A protein and the small-molecule ligand that binds it are described below.
Small molecule (SMILES): CCCCCC(=O)OC[C@H](COP(=O)(O)O)OC(=O)CCCCC

Sequence of chain 1.B:
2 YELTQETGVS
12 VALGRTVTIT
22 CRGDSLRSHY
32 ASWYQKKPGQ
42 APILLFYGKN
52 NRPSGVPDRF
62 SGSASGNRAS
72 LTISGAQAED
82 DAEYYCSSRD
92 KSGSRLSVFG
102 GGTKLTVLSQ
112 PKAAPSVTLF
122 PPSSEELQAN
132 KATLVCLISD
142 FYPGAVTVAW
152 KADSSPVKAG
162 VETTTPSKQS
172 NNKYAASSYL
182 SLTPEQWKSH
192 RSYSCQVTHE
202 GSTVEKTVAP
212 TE

Sequence of chain 1.A:
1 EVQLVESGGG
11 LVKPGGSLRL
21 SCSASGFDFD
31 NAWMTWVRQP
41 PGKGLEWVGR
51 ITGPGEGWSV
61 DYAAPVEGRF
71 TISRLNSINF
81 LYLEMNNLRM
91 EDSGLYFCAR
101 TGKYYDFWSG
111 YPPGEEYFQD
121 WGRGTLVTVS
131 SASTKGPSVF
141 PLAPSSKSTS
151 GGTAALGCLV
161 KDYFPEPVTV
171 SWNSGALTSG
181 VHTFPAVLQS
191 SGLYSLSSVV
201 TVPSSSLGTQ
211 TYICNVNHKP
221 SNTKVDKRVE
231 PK

Binding-site contacts:
Ligand atom C21 contacts residue ARG28 of chain 1.B at 3.6 Å.
Ligand atom C21 contacts residue SER109 of chain 1.A at 3.9 Å.
Ligand atom O21 contacts residue SER109 of chain 1.A at 4.3 Å.
Ligand atom O12 contacts residue TYR31 of chain 1.B at 3.8 Å.
Ligand atom O14 contacts residue ALA65 of chain 1.B at 4.2 Å.
Ligand atom O14 contacts residue GLY67 of chain 1.B at 4.3 Å.
Ligand atom O13 contacts residue ARG28 of chain 1.B at 4.0 Å.
Ligand atom C1 contacts residue ARG28 of chain 1.B at 4.3 Å.
Ligand atom O22 contacts residue ARG28 of chain 1.B at 3.9 Å.
Ligand atom O13 contacts residue LEU27 of chain 1.B at 4.0 Å.
Ligand atom O13 contacts residue TYR31 of chain 1.B at 4.2 Å.
Ligand atom O12 contacts residue SER109 of chain 1.A at 4.4 Å.
Ligand atom C3 contacts residue ARG28 of chain 1.B at 4.4 Å.
Ligand atom C21 contacts residue SER29 of chain 1.B at 4.4 Å.
Ligand atom O21 contacts residue ARG28 of chain 1.B at 3.0 Å (salt-bridge).
Ligand atom O13 contacts residue HIS30 of chain 1.B at 4.4 Å.
Ligand atom P contacts residue LEU27 of chain 1.B at 4.5 Å.
Ligand atom O13 contacts residue SER29 of chain 1.B at 4.2 Å.
Ligand atom O11 contacts residue ARG28 of chain 1.B at 3.5 Å (salt-bridge).
Ligand atom O14 contacts residue LEU27 of chain 1.B at 3.9 Å.
Ligand atom P contacts residue ARG28 of chain 1.B at 4.2 Å.
Ligand atom C2 contacts residue ARG28 of chain 1.B at 4.1 Å.